Binding-site contacts:
Ligand atom N1 contacts residue TYR236 of chain 1.C at 3.4 Å.
Ligand atom C2 contacts residue 3AT1 of chain 1.J at 3.3 Å.
Ligand atom C4 contacts residue ASN386 of chain 1.C at 3.6 Å.
Ligand atom C6 contacts residue TYR236 of chain 1.C at 3.6 Å (hydrophobic).
Ligand atom C3' contacts residue 3AT1 of chain 1.J at 3.4 Å.
Ligand atom C4 contacts residue HIS467 of chain 1.C at 3.0 Å.
Ligand atom C5 contacts residue LEU237 of chain 1.C at 3.4 Å (hydrophobic).
Ligand atom N1 contacts residue HIS467 of chain 1.C at 3.5 Å (h-bond).
Ligand atom C4' contacts residue LEU237 of chain 1.C at 3.6 Å (hydrophobic).
Ligand atom C1' contacts residue 3AT1 of chain 1.J at 3.7 Å.
Ligand atom N3 contacts residue 3AT1 of chain 1.J at 3.3 Å.
Ligand atom C6 contacts residue HIS467 of chain 1.C at 3.0 Å.
Ligand atom OP1 contacts residue TYR236 of chain 1.C at 3.7 Å.
Ligand atom O3' contacts residue CA1 of chain 1.L at 3.3 Å.
Ligand atom C5 contacts residue HIS467 of chain 1.C at 3.0 Å.
Ligand atom N4 contacts residue 3AT1 of chain 1.J at 3.6 Å.
Ligand atom N3 contacts residue TYR236 of chain 1.C at 3.5 Å.
Ligand atom C4' contacts residue CA1 of chain 1.K at 3.5 Å.
Ligand atom C6 contacts residue TYR236 of chain 1.C at 3.4 Å (hydrophobic).
Ligand atom O4' contacts residue PHE255 of chain 1.C at 3.3 Å.
Ligand atom O2 contacts residue 3AT1 of chain 1.J at 3.1 Å (h-bond).
Ligand atom O2 contacts residue TYR236 of chain 1.C at 3.5 Å.
Ligand atom O2 contacts residue ARG460 of chain 1.C at 3.5 Å (salt-bridge).
Ligand atom O4' contacts residue LEU237 of chain 1.C at 3.1 Å.
Ligand atom O5' contacts residue TYR236 of chain 1.C at 3.3 Å (h-bond).
Ligand atom C2' contacts residue 3AT1 of chain 1.J at 3.3 Å.
Ligand atom O4 contacts residue HIS467 of chain 1.C at 3.2 Å.
Ligand atom C5 contacts residue TYR236 of chain 1.C at 3.3 Å (hydrophobic).
Ligand atom OP2 contacts residue TYR236 of chain 1.C at 2.6 Å (h-bond).
Ligand atom C3' contacts residue CA1 of chain 1.K at 3.4 Å.
Ligand atom O3' contacts residue CA1 of chain 1.K at 2.8 Å.
Ligand atom C4 contacts residue TYR236 of chain 1.C at 3.4 Å (hydrophobic).
Ligand atom O3' contacts residue 3AT1 of chain 1.J at 2.6 Å (h-bond).
Ligand atom C2 contacts residue TYR236 of chain 1.C at 3.5 Å (hydrophobic).
Ligand atom C2' contacts residue TYR236 of chain 1.C at 3.6 Å (hydrophobic).
Ligand atom O2' contacts residue HIS467 of chain 1.C at 3.1 Å.
Ligand atom N3 contacts residue HIS467 of chain 1.C at 3.4 Å.
Ligand atom OP2 contacts residue ARG294 of chain 1.C at 3.4 Å (salt-bridge).
Ligand atom N4 contacts residue ASN386 of chain 1.C at 2.9 Å (h-bond).
Ligand atom C4 contacts residue 3AT1 of chain 1.J at 3.6 Å.

Sequence of chain 1.C:
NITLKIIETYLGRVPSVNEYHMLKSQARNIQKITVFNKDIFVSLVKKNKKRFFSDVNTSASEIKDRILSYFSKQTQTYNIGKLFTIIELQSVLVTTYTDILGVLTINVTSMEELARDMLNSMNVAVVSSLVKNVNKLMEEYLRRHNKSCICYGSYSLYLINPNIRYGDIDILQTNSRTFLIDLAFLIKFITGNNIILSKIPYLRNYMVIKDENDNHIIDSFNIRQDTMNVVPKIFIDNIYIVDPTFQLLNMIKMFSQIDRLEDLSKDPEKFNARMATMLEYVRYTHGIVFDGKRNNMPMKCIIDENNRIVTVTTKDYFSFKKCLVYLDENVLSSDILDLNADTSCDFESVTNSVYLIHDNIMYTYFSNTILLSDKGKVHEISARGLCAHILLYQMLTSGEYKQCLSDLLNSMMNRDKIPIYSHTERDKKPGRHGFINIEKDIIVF

A small-molecule ligand and the protein it binds are described below.
Small molecule (SMILES): Nc1ccn([C@H]2C[C@H](O[P](=O)(O)OC[C@H]3O[C@@H](n4ccc(=O)[nH]c4=O)[C@H](O)[C@@H]3O[P](=O)(O)OC[C@H]3O[C@@H](n4ccc(=O)[nH]c4=O)[C@H](O)[C@@H]3O[P](=O)(O)OC[C@H]3O[C@@H](n4ccc(N)nc4=O)C[C@@H]3O[P](=O)(O)OC[C@H]3O[C@@H](n4ccc(N)nc4=O)C[C@@H]3O)[C@@H](CO)O2)c(=O)n1